Sequence of chain 1.K:
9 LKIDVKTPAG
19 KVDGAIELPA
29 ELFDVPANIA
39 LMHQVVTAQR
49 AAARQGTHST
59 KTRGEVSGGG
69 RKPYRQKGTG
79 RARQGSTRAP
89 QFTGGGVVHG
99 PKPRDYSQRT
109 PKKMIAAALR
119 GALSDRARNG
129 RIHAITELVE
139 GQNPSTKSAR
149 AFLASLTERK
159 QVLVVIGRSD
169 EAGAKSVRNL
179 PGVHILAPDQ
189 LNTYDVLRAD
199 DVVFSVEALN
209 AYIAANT

Binding-site contacts:
Ligand atom C31 contacts residue LYS75 of chain 1.K at 4.0 Å.
Ligand atom C75 contacts residue GLN100 of chain 1.X at 3.7 Å.
Ligand atom C23 contacts residue GLY76 of chain 1.K at 3.7 Å.
Ligand atom C31 contacts residue GLY76 of chain 1.K at 3.9 Å.
Ligand atom O72 contacts residue GLN100 of chain 1.X at 3.7 Å.
Ligand atom C22 contacts residue GLY76 of chain 1.K at 4.1 Å.
Ligand atom C29 contacts residue ARG73 of chain 1.K at 4.4 Å.
Ligand atom N25 contacts residue ARG73 of chain 1.K at 4.2 Å.
Ligand atom C73 contacts residue GLN100 of chain 1.X at 3.4 Å.
Ligand atom C76 contacts residue GLN100 of chain 1.X at 4.2 Å.
Ligand atom C30 contacts residue GLY76 of chain 1.K at 4.3 Å.
Ligand atom C31 contacts residue ARG73 of chain 1.K at 3.5 Å.
Ligand atom C30 contacts residue ARG73 of chain 1.K at 3.2 Å.
Ligand atom O74 contacts residue GLN100 of chain 1.X at 3.1 Å (h-bond).

This protein binds this small molecule.
Small molecule (SMILES): CON=C1C[C@@H](C)O[C@@H](O[C@@H]2[C@@H](C)[C@H](O[C@H]3C[C@@H](C)N(C)C[C@H](C)O3)[C@@H](C)C(=O)O[C@H]([C@@H](C)CO[C@@H]3O[C@H](C)[C@@H](O)[C@@H](OC)[C@H]3OC)[C@H](C)[C@@H](OC(=O)CC(C)C)[C@@H](C)C(=O)[C@@](C)(OC(=O)NC(C)(C)CNS(=O)(=O)c3ccccc3)C[C@@H]2C)[C@@H]1O

Sequence of chain 1.X:
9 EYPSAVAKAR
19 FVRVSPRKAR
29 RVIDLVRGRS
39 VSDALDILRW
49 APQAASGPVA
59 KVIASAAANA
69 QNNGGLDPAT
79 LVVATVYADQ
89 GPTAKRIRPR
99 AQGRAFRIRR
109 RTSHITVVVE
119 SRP